Sequence of chain 1.H:
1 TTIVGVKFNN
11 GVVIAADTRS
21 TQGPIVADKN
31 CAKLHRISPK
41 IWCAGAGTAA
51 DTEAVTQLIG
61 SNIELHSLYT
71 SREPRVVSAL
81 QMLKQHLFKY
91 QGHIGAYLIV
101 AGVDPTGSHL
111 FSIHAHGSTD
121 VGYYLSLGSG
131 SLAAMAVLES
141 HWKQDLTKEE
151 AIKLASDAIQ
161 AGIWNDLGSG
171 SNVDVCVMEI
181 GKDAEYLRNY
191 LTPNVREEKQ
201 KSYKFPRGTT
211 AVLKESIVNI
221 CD

A small-molecule ligand and the protein it binds are described below.
Small molecule (SMILES): CCCCCCC/C=C/C=C/C(=O)N[C@H](C(=O)N[C@H]1C[C@@H](O)CCNC(=O)C=C[C@H](C)NC1=O)[C@@H](C)O

Sequence of chain 1.I:
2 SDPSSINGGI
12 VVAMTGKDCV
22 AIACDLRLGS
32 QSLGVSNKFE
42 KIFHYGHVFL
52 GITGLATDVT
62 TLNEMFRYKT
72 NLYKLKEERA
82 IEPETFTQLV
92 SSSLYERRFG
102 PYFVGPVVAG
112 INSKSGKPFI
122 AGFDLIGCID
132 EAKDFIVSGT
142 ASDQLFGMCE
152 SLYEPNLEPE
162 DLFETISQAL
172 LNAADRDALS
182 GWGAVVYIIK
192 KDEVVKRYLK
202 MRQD

Sequence of chain 1.Z:
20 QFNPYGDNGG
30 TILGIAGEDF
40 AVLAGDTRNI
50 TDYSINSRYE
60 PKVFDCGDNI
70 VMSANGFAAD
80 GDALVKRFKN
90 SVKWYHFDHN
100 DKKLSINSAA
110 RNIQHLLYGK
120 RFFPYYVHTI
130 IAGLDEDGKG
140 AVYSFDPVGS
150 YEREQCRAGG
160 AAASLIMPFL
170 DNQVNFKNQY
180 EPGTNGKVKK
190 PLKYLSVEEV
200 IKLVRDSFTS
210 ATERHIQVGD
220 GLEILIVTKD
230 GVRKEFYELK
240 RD

Binding-site contacts:
Ligand atom N16 contacts residue THR21 of chain 1.H at 2.7 Å (h-bond).
Ligand atom C18 contacts residue THR21 of chain 1.H at 3.6 Å.
Ligand atom O25 contacts residue THR1 of chain 1.H at 3.2 Å.
Ligand atom O33 contacts residue ALA49 of chain 1.H at 3.1 Å (h-bond).
Ligand atom C27 contacts residue THR1 of chain 1.H at 1.5 Å.
Ligand atom O25 contacts residue GLY47 of chain 1.H at 3.3 Å (h-bond).
Ligand atom C27 contacts residue LYS33 of chain 1.H at 3.8 Å.
Ligand atom C24 contacts residue THR1 of chain 1.H at 3.5 Å.
Ligand atom O25 contacts residue ALA46 of chain 1.H at 3.8 Å.
Ligand atom C15 contacts residue THR21 of chain 1.H at 3.6 Å.
Ligand atom C11 contacts residue PHE100 of chain 1.I at 3.5 Å (hydrophobic).
Ligand atom N13 contacts residue ASP125 of chain 1.I at 2.8 Å (salt-bridge).
Ligand atom C26 contacts residue THR1 of chain 1.H at 2.5 Å.
Ligand atom C3 contacts residue LEU126 of chain 1.I at 3.5 Å (hydrophobic).
Ligand atom C28 contacts residue GLY47 of chain 1.H at 3.8 Å.
Ligand atom C36 contacts residue GLN22 of chain 1.H at 3.2 Å.
Ligand atom C34 contacts residue SER20 of chain 1.H at 3.7 Å.
Ligand atom C17 contacts residue GLY47 of chain 1.H at 3.5 Å.
Ligand atom O32 contacts residue SER20 of chain 1.H at 3.4 Å.
Ligand atom C1 contacts residue ASP125 of chain 1.I at 3.5 Å.
Ligand atom C7 contacts residue ARG99 of chain 1.I at 3.8 Å.
Ligand atom C28 contacts residue THR1 of chain 1.H at 2.5 Å.
Ligand atom C14 contacts residue THR21 of chain 1.H at 3.6 Å.
Ligand atom O33 contacts residue THR48 of chain 1.H at 3.9 Å.
Ligand atom C12 contacts residue ASP125 of chain 1.I at 3.6 Å.
Ligand atom O32 contacts residue THR21 of chain 1.H at 2.9 Å (h-bond).
Ligand atom N30 contacts residue GLY47 of chain 1.H at 2.8 Å (h-bond).
Ligand atom O35 contacts residue SER20 of chain 1.H at 3.4 Å (h-bond).
Ligand atom O35 contacts residue CYS129 of chain 1.I at 3.4 Å (h-bond).
Ligand atom O35 contacts residue ALA49 of chain 1.H at 3.9 Å.
Ligand atom N30 contacts residue THR1 of chain 1.H at 3.7 Å.
Ligand atom C19 contacts residue GLY47 of chain 1.H at 3.5 Å.
Ligand atom C17 contacts residue THR21 of chain 1.H at 3.6 Å.
Ligand atom C34 contacts residue THR21 of chain 1.H at 3.8 Å.
Ligand atom O20 contacts residue GLY47 of chain 1.H at 3.4 Å (h-bond).
Ligand atom C3 contacts residue ILE127 of chain 1.I at 3.8 Å (hydrophobic).
Ligand atom C36 contacts residue ASP125 of chain 1.I at 3.7 Å.
Ligand atom C29 contacts residue LYS33 of chain 1.H at 3.8 Å.
Ligand atom C31 contacts residue GLY47 of chain 1.H at 3.5 Å.
Ligand atom C29 contacts residue THR1 of chain 1.H at 3.0 Å.